Sequence of chain 50.A:
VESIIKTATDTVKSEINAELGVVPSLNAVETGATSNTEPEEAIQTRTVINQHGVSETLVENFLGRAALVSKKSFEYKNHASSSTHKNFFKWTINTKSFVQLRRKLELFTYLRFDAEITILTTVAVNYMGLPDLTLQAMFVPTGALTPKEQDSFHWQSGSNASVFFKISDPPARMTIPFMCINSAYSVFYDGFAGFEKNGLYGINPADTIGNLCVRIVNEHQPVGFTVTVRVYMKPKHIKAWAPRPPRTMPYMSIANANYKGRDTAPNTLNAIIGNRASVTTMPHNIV

Binding-site contacts:
Ligand atom C2 contacts residue ASP91 of chain 50.C at 3.2 Å.
Ligand atom N5 contacts residue ASN275 of chain 50.A at 3.4 Å (h-bond).
Ligand atom C6 contacts residue ALA273 of chain 50.A at 3.8 Å (hydrophobic).
Ligand atom O4 contacts residue ARG95 of chain 50.C at 3.5 Å.
Ligand atom C4 contacts residue ASN275 of chain 50.A at 3.7 Å.
Ligand atom C1 contacts residue ARG104 of chain 50.C at 3.8 Å.
Ligand atom C6 contacts residue ASN283 of chain 50.A at 3.8 Å.
Ligand atom O4 contacts residue ASP232 of chain 50.C at 2.8 Å (salt-bridge).
Ligand atom O4 contacts residue PRO231 of chain 50.C at 3.9 Å.
Ligand atom O2 contacts residue ASP91 of chain 50.C at 2.5 Å (salt-bridge).
Ligand atom O6 contacts residue PRO274 of chain 50.A at 3.6 Å.
Ligand atom C3 contacts residue ARG104 of chain 50.C at 3.8 Å.
Ligand atom C5 contacts residue ASN275 of chain 50.A at 3.5 Å.
Ligand atom C10 contacts residue PRO231 of chain 50.C at 3.8 Å (hydrophobic).
Ligand atom O5 contacts residue ASN283 of chain 50.A at 3.7 Å.
Ligand atom O6 contacts residue GLY282 of chain 50.A at 3.5 Å.
Ligand atom C5 contacts residue GLY282 of chain 50.A at 3.8 Å.
Ligand atom C5 contacts residue ASN283 of chain 50.A at 3.8 Å.
Ligand atom C4 contacts residue PRO231 of chain 50.C at 3.6 Å (hydrophobic).
Ligand atom O2 contacts residue GLY282 of chain 50.A at 3.8 Å.
Ligand atom O6 contacts residue ASN283 of chain 50.A at 3.0 Å (h-bond).
Ligand atom C10 contacts residue ASN275 of chain 50.A at 3.3 Å.
Ligand atom C5 contacts residue PRO231 of chain 50.C at 3.7 Å (hydrophobic).
Ligand atom O7 contacts residue PRO274 of chain 50.A at 3.6 Å.
Ligand atom C11 contacts residue PRO231 of chain 50.C at 3.5 Å (hydrophobic).
Ligand atom C11 contacts residue ASP232 of chain 50.C at 3.6 Å.
Ligand atom C5 contacts residue PRO274 of chain 50.A at 3.9 Å (hydrophobic).
Ligand atom O10 contacts residue ASN275 of chain 50.A at 3.0 Å (h-bond).
Ligand atom O1B contacts residue ARG104 of chain 50.C at 3.0 Å (salt-bridge).
Ligand atom N5 contacts residue PRO231 of chain 50.C at 3.0 Å (h-bond).
Ligand atom O4 contacts residue ASN275 of chain 50.A at 3.0 Å (h-bond).
Ligand atom C1 contacts residue ASN283 of chain 50.A at 3.4 Å.
Ligand atom O10 contacts residue ARG270 of chain 50.A at 3.6 Å.
Ligand atom O6 contacts residue ALA273 of chain 50.A at 3.7 Å.
Ligand atom C6 contacts residue GLY282 of chain 50.A at 3.6 Å.
Ligand atom C11 contacts residue ILE233 of chain 50.C at 3.6 Å (hydrophobic).
Ligand atom C11 contacts residue GLY234 of chain 50.C at 3.8 Å.
Ligand atom O3 contacts residue ASP91 of chain 50.C at 3.5 Å.
Ligand atom O2 contacts residue PRO274 of chain 50.A at 3.4 Å.
Ligand atom C4 contacts residue ASP232 of chain 50.C at 3.4 Å.

This small molecule binds to this protein.
Small molecule (SMILES): CC(=O)N[C@@H]1[C@@H](O)[C@H](O[C@@H]2O[C@H](CO)[C@H](O)[C@H](O[C@]3(C(=O)O)C[C@H](O)[C@@H](NC(C)=O)[C@H]([C@H](O)[C@H](O)CO)O3)[C@H]2O)[C@@H](CO)O[C@H]1O

Sequence of chain 50.C:
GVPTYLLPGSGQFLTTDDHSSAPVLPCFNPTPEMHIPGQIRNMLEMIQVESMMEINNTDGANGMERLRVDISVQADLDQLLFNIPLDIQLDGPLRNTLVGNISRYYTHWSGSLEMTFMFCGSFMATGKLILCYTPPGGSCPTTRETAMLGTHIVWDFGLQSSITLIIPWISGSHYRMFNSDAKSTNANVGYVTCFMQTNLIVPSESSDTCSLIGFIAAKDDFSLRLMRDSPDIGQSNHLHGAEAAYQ